The protein below binds the small molecule below.
Small molecule (SMILES): CC(=O)N[C@H]1[C@H](O[C@H]2[C@H](O)[C@@H](NC(C)=O)CO[C@@H]2CO)O[C@H](CO)[C@@H](O)[C@@H]1O

Binding-site contacts:
Ligand atom O5 contacts residue ASN175 of chain 1.B at 2.3 Å (h-bond).
Ligand atom C7 contacts residue ASN175 of chain 1.B at 3.5 Å.
Ligand atom O6 contacts residue PHE220 of chain 1.B at 3.5 Å.
Ligand atom C1 contacts residue ASN175 of chain 1.B at 1.4 Å.
Ligand atom O5 contacts residue TYR240 of chain 1.B at 4.2 Å.
Ligand atom C4 contacts residue ASN175 of chain 1.B at 4.2 Å.
Ligand atom C5 contacts residue ASN175 of chain 1.B at 3.6 Å.
Ligand atom C2 contacts residue ASN175 of chain 1.B at 2.5 Å.
Ligand atom C1 contacts residue TYR240 of chain 1.B at 4.2 Å (hydrophobic).
Ligand atom C5 contacts residue TYR240 of chain 1.B at 3.8 Å (hydrophobic).
Ligand atom C7 contacts residue ILE242 of chain 1.B at 4.3 Å (hydrophobic).
Ligand atom O7 contacts residue ASN175 of chain 1.B at 3.5 Å (h-bond).
Ligand atom C6 contacts residue GLN222 of chain 1.B at 4.4 Å.
Ligand atom O6 contacts residue TYR240 of chain 1.B at 3.2 Å (h-bond).
Ligand atom C6 contacts residue PHE220 of chain 1.B at 3.9 Å (hydrophobic).
Ligand atom N2 contacts residue ASN175 of chain 1.B at 3.0 Å (h-bond).
Ligand atom C6 contacts residue TYR240 of chain 1.B at 4.2 Å (hydrophobic).
Ligand atom O7 contacts residue TYR240 of chain 1.B at 4.3 Å.
Ligand atom C8 contacts residue GLU218 of chain 1.B at 3.9 Å.
Ligand atom C8 contacts residue ILE242 of chain 1.B at 3.7 Å (hydrophobic).
Ligand atom N2 contacts residue ILE242 of chain 1.B at 4.3 Å.
Ligand atom C3 contacts residue ASN175 of chain 1.B at 3.8 Å.

Sequence of chain 1.B:
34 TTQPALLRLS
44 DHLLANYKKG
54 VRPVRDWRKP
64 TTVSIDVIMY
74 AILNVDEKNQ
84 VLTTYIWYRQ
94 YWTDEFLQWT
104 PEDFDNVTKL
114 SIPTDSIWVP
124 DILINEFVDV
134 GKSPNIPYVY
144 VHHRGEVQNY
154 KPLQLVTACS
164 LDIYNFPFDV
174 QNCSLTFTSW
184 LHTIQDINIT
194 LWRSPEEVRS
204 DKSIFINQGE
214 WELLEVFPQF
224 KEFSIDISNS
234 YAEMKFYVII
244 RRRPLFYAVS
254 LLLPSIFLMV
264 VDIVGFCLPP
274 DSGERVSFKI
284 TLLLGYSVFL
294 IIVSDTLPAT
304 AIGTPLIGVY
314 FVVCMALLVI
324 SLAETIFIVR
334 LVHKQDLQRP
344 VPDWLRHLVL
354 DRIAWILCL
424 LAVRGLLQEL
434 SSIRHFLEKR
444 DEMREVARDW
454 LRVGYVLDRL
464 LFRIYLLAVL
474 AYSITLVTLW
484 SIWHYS